Sequence of chain 1.A:
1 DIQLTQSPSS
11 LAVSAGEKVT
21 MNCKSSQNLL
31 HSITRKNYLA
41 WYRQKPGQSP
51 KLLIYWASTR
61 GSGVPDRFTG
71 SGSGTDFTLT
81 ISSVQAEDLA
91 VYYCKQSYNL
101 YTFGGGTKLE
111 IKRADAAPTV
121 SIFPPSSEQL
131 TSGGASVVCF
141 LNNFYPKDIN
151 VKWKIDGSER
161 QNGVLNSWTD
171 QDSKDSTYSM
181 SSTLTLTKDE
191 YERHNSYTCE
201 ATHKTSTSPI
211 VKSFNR

Binding-site contacts:
Ligand atom O contacts residue PHE56 of chain 1.B at 3.5 Å.
Ligand atom CD1 contacts residue TYR98 of chain 1.A at 3.5 Å (hydrophobic).
Ligand atom CE3 contacts residue TYR61 of chain 1.B at 3.7 Å (hydrophobic).
Ligand atom NE1 contacts residue LEU100 of chain 1.A at 3.3 Å (h-bond).
Ligand atom CD2 contacts residue LEU100 of chain 1.A at 3.5 Å (hydrophobic).
Ligand atom CG contacts residue TYR98 of chain 1.A at 3.6 Å (hydrophobic).
Ligand atom O contacts residue ARG52 of chain 1.B at 3.2 Å (salt-bridge).
Ligand atom CA contacts residue GLY55 of chain 1.B at 3.7 Å.
Ligand atom CZ2 contacts residue LEU100 of chain 1.A at 3.3 Å (hydrophobic).
Ligand atom CH2 contacts residue ARG50 of chain 1.B at 3.3 Å.
Ligand atom O contacts residue ARG52 of chain 1.B at 3.2 Å (salt-bridge).
Ligand atom O contacts residue ARG52 of chain 1.B at 2.9 Å (salt-bridge).
Ligand atom CZ2 contacts residue TYR101 of chain 1.A at 3.4 Å (hydrophobic).
Ligand atom CH2 contacts residue LEU100 of chain 1.A at 3.7 Å (hydrophobic).
Ligand atom OXT contacts residue ASN57 of chain 1.B at 3.3 Å (h-bond).
Ligand atom O contacts residue ARG50 of chain 1.B at 3.4 Å (salt-bridge).
Ligand atom CE3 contacts residue ARG50 of chain 1.B at 3.1 Å.
Ligand atom N contacts residue GLY55 of chain 1.B at 3.0 Å (h-bond).
Ligand atom CA contacts residue ASN57 of chain 1.B at 3.7 Å.
Ligand atom N contacts residue TYR61 of chain 1.B at 3.7 Å.
Ligand atom CH2 contacts residue TYR101 of chain 1.A at 3.3 Å (hydrophobic).
Ligand atom CZ3 contacts residue ARG50 of chain 1.B at 3.1 Å.
Ligand atom O contacts residue TYR61 of chain 1.B at 3.0 Å (h-bond).
Ligand atom C contacts residue ARG52 of chain 1.B at 3.6 Å.
Ligand atom CB contacts residue ARG52 of chain 1.B at 3.6 Å.
Ligand atom O contacts residue PHE56 of chain 1.B at 3.6 Å.
Ligand atom CB contacts residue PHE56 of chain 1.B at 3.7 Å (hydrophobic).
Ligand atom OG1 contacts residue ASP103 of chain 1.B at 3.5 Å (salt-bridge).
Ligand atom N contacts residue PHE56 of chain 1.B at 3.6 Å.
Ligand atom O contacts residue GLY55 of chain 1.B at 3.1 Å (h-bond).
Ligand atom CD1 contacts residue LEU100 of chain 1.A at 3.5 Å (hydrophobic).
Ligand atom CA contacts residue PHE56 of chain 1.B at 3.6 Å (hydrophobic).
Ligand atom CD2 contacts residue ARG50 of chain 1.B at 3.4 Å.
Ligand atom C contacts residue GLY55 of chain 1.B at 3.4 Å.
Ligand atom CE2 contacts residue LEU100 of chain 1.A at 3.2 Å (hydrophobic).
Ligand atom C contacts residue ASN57 of chain 1.B at 3.4 Å.
Ligand atom NE1 contacts residue SER97 of chain 1.A at 2.8 Å (h-bond).
Ligand atom CG contacts residue LEU100 of chain 1.A at 3.7 Å (hydrophobic).
Ligand atom CE2 contacts residue ARG50 of chain 1.B at 3.7 Å.
Ligand atom CD1 contacts residue SER97 of chain 1.A at 3.4 Å.

This small molecule binds to this protein.
Small molecule (SMILES): CC(C)C[C@@H]1NC(=O)[C@H](CC2=c3ccccc3=NC2)NC(=O)[C@H](CCC(=O)O)NC(=O)[C@H](CCCCN)NC(=O)[C@@H](N)CSSC[C@@H](C(=O)NCC(=O)O)NC(=O)[C@@H]2CCCN2C(=O)[C@H](C)NC(=O)[C@H]([C@@H](C)O)NC(=O)[C@H](CO)NC1=O

Sequence of chain 1.B:
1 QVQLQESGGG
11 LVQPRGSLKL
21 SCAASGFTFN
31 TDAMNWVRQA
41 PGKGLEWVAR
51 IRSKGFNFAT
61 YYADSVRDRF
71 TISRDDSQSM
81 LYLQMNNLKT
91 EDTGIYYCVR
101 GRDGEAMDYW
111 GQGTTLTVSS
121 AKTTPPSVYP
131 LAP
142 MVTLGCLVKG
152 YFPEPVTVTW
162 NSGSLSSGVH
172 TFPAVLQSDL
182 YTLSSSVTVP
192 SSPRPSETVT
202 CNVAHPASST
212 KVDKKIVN